Sequence of chain 1.A:
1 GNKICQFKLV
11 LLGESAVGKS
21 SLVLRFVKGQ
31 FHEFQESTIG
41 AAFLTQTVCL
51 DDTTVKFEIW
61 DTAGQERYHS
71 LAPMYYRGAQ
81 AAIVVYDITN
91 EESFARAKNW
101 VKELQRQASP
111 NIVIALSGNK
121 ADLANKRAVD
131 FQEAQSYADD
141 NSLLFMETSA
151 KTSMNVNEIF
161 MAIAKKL

The small molecule below binds the protein below.
Small molecule (SMILES): Nc1nc2c(ncn2[C@@H]2O[C@H](CO[P](=O)(O)O[P](=O)(O)NP(=O)(O)O)[C@@H](O)[C@H]2O)c(=O)[nH]1

Binding-site contacts:
Ligand atom O2' contacts residue GLU33 of chain 1.A at 3.2 Å (salt-bridge).
Ligand atom O4' contacts residue LYS120 of chain 1.A at 3.1 Å (salt-bridge).
Ligand atom O2G contacts residue MG1 of chain 1.B at 2.0 Å.
Ligand atom C8 contacts residue SER21 of chain 1.A at 3.3 Å.
Ligand atom O3' contacts residue GLU33 of chain 1.A at 2.8 Å (salt-bridge).
Ligand atom N1 contacts residue ASP122 of chain 1.A at 2.8 Å (salt-bridge).
Ligand atom O3G contacts residue SER15 of chain 1.A at 3.4 Å.
Ligand atom N2 contacts residue ASP122 of chain 1.A at 2.8 Å (salt-bridge).
Ligand atom O6 contacts residue SER149 of chain 1.A at 3.4 Å.
Ligand atom O3A contacts residue GLY18 of chain 1.A at 3.2 Å (h-bond).
Ligand atom O2A contacts residue GLN35 of chain 1.A at 3.5 Å.
Ligand atom PB contacts residue LYS19 of chain 1.A at 3.6 Å.
Ligand atom O3G contacts residue GLY64 of chain 1.A at 2.8 Å (h-bond).
Ligand atom O2G contacts residue THR38 of chain 1.A at 2.8 Å (h-bond).
Ligand atom PG contacts residue MG1 of chain 1.B at 3.2 Å.
Ligand atom O2' contacts residue PHE31 of chain 1.A at 3.2 Å.
Ligand atom O6 contacts residue LYS151 of chain 1.A at 3.4 Å (salt-bridge).
Ligand atom O3G contacts residue LYS19 of chain 1.A at 2.7 Å (salt-bridge).
Ligand atom O1B contacts residue GLY18 of chain 1.A at 3.0 Å (h-bond).
Ligand atom O2B contacts residue MG1 of chain 1.B at 2.0 Å.
Ligand atom N7 contacts residue ASN119 of chain 1.A at 3.2 Å (h-bond).
Ligand atom N1 contacts residue LYS151 of chain 1.A at 3.5 Å.
Ligand atom O6 contacts residue ALA150 of chain 1.A at 2.9 Å (h-bond).
Ligand atom O1A contacts residue SER21 of chain 1.A at 2.7 Å (h-bond).
Ligand atom O1B contacts residue VAL17 of chain 1.A at 3.4 Å (h-bond).
Ligand atom O1A contacts residue GLY18 of chain 1.A at 3.4 Å.
Ligand atom C6 contacts residue ASP122 of chain 1.A at 3.5 Å.
Ligand atom O1A contacts residue SER20 of chain 1.A at 3.4 Å (h-bond).
Ligand atom O6 contacts residue ASP122 of chain 1.A at 3.4 Å (salt-bridge).
Ligand atom N3B contacts residue ALA16 of chain 1.A at 3.0 Å (h-bond).
Ligand atom O2' contacts residue HIS32 of chain 1.A at 2.8 Å (h-bond).
Ligand atom O1B contacts residue LYS19 of chain 1.A at 2.9 Å (salt-bridge).
Ligand atom O1G contacts residue SER15 of chain 1.A at 2.6 Å (h-bond).
Ligand atom PB contacts residue MG1 of chain 1.B at 3.3 Å.
Ligand atom O1B contacts residue ALA16 of chain 1.A at 3.6 Å (h-bond).
Ligand atom O6 contacts residue LYS120 of chain 1.A at 3.3 Å.
Ligand atom N3B contacts residue MG1 of chain 1.B at 3.5 Å.
Ligand atom O6 contacts residue ASN119 of chain 1.A at 3.5 Å (h-bond).
Ligand atom O2B contacts residue SER20 of chain 1.A at 3.0 Å (h-bond).
Ligand atom O1G contacts residue SER37 of chain 1.A at 2.6 Å (h-bond).